Sequence of chain 1.C:
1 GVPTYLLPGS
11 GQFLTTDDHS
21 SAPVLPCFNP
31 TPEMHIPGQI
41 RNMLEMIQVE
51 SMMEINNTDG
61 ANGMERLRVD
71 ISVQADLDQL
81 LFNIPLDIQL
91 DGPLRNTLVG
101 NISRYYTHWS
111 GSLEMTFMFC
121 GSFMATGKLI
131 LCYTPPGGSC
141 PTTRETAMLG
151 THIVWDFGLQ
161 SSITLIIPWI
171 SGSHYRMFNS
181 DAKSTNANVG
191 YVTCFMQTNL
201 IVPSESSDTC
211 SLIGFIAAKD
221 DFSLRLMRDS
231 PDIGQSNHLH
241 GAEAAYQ

Binding-site contacts:
Ligand atom N1A contacts residue ILE119 of chain 1.A at 3.8 Å.
Ligand atom F1 contacts residue VAL171 of chain 1.A at 3.8 Å.
Ligand atom O1A contacts residue ILE121 of chain 1.A at 3.8 Å.
Ligand atom F2 contacts residue ALA169 of chain 1.A at 3.6 Å.
Ligand atom N3A contacts residue PHE147 of chain 1.A at 3.9 Å.
Ligand atom CM2 contacts residue ILE217 of chain 1.A at 3.4 Å (hydrophobic).
Ligand atom C3B contacts residue ILE184 of chain 1.A at 3.5 Å (hydrophobic).
Ligand atom C2B contacts residue ILE95 of chain 1.A at 3.8 Å (hydrophobic).
Ligand atom O1 contacts residue THR97 of chain 1.A at 3.8 Å.
Ligand atom F2 contacts residue VAL171 of chain 1.A at 3.9 Å.
Ligand atom F2 contacts residue ALA145 of chain 1.A at 2.8 Å.
Ligand atom C1C contacts residue TYR193 of chain 1.A at 3.9 Å (hydrophobic).
Ligand atom CM2 contacts residue ILE184 of chain 1.A at 3.8 Å (hydrophobic).
Ligand atom C2B contacts residue ILE184 of chain 1.A at 3.8 Å (hydrophobic).
Ligand atom O1 contacts residue PHE115 of chain 1.A at 3.4 Å.
Ligand atom N2 contacts residue THR97 of chain 1.A at 3.8 Å.
Ligand atom CM6 contacts residue ILE95 of chain 1.A at 3.9 Å (hydrophobic).
Ligand atom CM2 contacts residue ILE95 of chain 1.A at 4.0 Å (hydrophobic).
Ligand atom C4 contacts residue ILE217 of chain 1.A at 4.0 Å (hydrophobic).
Ligand atom C3A contacts residue LEU220 of chain 1.A at 4.0 Å (hydrophobic).
Ligand atom C2A contacts residue LEU220 of chain 1.A at 3.8 Å (hydrophobic).
Ligand atom C5 contacts residue TYR193 of chain 1.A at 4.0 Å (hydrophobic).
Ligand atom F3 contacts residue PHE147 of chain 1.A at 3.5 Å.
Ligand atom C1B contacts residue ILE95 of chain 1.A at 3.6 Å (hydrophobic).
Ligand atom CM6 contacts residue ILE119 of chain 1.A at 4.0 Å (hydrophobic).
Ligand atom N2 contacts residue PHE115 of chain 1.A at 3.7 Å.
Ligand atom C5B contacts residue ILE119 of chain 1.A at 3.9 Å (hydrophobic).
Ligand atom F1 contacts residue MET182 of chain 1.A at 3.2 Å.
Ligand atom F3 contacts residue ALA169 of chain 1.A at 3.7 Å.
Ligand atom N1A contacts residue LEU220 of chain 1.A at 3.3 Å.
Ligand atom C6B contacts residue ILE95 of chain 1.A at 4.0 Å (hydrophobic).
Ligand atom F2 contacts residue PHE147 of chain 1.A at 3.8 Å.
Ligand atom O1B contacts residue ILE119 of chain 1.A at 3.9 Å.
Ligand atom N3A contacts residue ILE184 of chain 1.A at 3.9 Å.
Ligand atom CM2 contacts residue PHE147 of chain 1.A at 3.8 Å (hydrophobic).
Ligand atom CM6 contacts residue TRP93 of chain 1.A at 3.7 Å (hydrophobic).
Ligand atom F3 contacts residue VAL24 of chain 1.C at 3.3 Å.
Ligand atom C6B contacts residue ILE119 of chain 1.A at 3.8 Å (hydrophobic).
Ligand atom O1A contacts residue LEU220 of chain 1.A at 3.4 Å.
Ligand atom C4 contacts residue TYR193 of chain 1.A at 3.9 Å (hydrophobic).

Sequence of chain 1.A:
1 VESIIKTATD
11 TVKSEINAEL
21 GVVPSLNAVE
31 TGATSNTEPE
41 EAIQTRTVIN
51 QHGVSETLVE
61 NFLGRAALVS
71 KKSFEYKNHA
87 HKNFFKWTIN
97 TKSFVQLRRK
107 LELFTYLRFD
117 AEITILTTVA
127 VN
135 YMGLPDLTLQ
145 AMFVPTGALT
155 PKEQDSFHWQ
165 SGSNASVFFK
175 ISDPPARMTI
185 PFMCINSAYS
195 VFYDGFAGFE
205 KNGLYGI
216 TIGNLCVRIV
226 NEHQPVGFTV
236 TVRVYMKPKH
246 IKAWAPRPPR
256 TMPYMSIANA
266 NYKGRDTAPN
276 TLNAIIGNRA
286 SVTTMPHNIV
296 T

The small molecule below binds the protein below.
Small molecule (SMILES): Cc1cc(CCCOc2c(C)cc(-c3noc(C(F)(F)F)n3)cc2C)on1

Sequence of chain 2.C:
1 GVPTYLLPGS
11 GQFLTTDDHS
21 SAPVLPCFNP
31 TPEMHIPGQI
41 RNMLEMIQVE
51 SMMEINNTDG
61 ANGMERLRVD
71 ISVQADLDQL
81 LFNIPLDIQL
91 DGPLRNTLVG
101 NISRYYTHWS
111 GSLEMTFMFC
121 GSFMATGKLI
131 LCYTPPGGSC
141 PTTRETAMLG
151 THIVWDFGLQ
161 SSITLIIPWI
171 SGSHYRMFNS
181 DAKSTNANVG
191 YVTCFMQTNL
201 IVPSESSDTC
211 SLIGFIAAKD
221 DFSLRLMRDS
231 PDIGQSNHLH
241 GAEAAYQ